Binding-site contacts:
Ligand atom C7 contacts residue LEU192 of chain 55.E at 3.8 Å (hydrophobic).
Ligand atom O6 contacts residue ASN200 of chain 55.E at 3.0 Å (h-bond).
Ligand atom C3 contacts residue ASN200 of chain 55.E at 3.7 Å.
Ligand atom C1 contacts residue ASN200 of chain 55.E at 1.4 Å.
Ligand atom C2 contacts residue LEU192 of chain 55.E at 4.3 Å (hydrophobic).
Ligand atom O5 contacts residue SER197 of chain 55.E at 4.0 Å.
Ligand atom N2 contacts residue ASN200 of chain 55.E at 3.3 Å (h-bond).
Ligand atom C2 contacts residue ASN200 of chain 55.E at 2.5 Å.
Ligand atom C5 contacts residue SER197 of chain 55.E at 4.2 Å.
Ligand atom C5 contacts residue ASN200 of chain 55.E at 3.3 Å.
Ligand atom O5 contacts residue ASN200 of chain 55.E at 2.5 Å (h-bond).
Ligand atom N2 contacts residue LEU192 of chain 55.E at 3.5 Å.
Ligand atom O7 contacts residue LYS203 of chain 55.E at 4.0 Å.
Ligand atom C6 contacts residue ASN200 of chain 55.E at 3.3 Å.
Ligand atom C6 contacts residue LEU199 of chain 55.E at 4.1 Å (hydrophobic).
Ligand atom C1 contacts residue LEU192 of chain 55.E at 3.9 Å (hydrophobic).
Ligand atom O7 contacts residue ASN200 of chain 55.E at 3.3 Å (h-bond).
Ligand atom C7 contacts residue ASN200 of chain 55.E at 3.6 Å.
Ligand atom C4 contacts residue ASN200 of chain 55.E at 3.8 Å.
Ligand atom C6 contacts residue SER197 of chain 55.E at 4.3 Å.
Ligand atom C8 contacts residue LEU192 of chain 55.E at 3.7 Å (hydrophobic).
Ligand atom C8 contacts residue VAL205 of chain 55.E at 3.7 Å (hydrophobic).

Sequence of chain 55.E:
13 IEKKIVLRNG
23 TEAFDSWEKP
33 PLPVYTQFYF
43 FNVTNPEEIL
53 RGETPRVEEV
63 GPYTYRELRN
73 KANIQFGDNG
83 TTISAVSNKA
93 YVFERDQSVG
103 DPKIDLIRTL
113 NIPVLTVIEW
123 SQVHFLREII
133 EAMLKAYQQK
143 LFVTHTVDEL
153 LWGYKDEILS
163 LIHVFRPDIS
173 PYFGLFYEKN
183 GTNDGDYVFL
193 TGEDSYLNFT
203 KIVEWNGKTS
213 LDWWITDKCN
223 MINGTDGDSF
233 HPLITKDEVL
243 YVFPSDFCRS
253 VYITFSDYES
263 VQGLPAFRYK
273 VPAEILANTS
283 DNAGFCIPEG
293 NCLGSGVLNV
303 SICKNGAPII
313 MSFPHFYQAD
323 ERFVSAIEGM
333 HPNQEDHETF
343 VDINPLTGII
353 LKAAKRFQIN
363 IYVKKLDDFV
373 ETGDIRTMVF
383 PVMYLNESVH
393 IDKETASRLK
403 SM

The small molecule below binds the protein below.
Small molecule (SMILES): CC(=O)N[C@@H]1[C@@H](O)[C@H](O)[C@@H](CO)O[C@H]1O